Binding-site contacts:
Ligand atom C4 contacts residue LEU109 of chain 8.B at 4.3 Å (hydrophobic).
Ligand atom C7 contacts residue GLU134 of chain 5.B at 3.8 Å.
Ligand atom C9 contacts residue MET74 of chain 8.B at 4.0 Å (hydrophobic).
Ligand atom C11 contacts residue HIS138 of chain 5.B at 3.6 Å.
Ligand atom C9 contacts residue LEU73 of chain 8.B at 4.4 Å (hydrophobic).
Ligand atom C1 contacts residue VAL135 of chain 5.B at 4.1 Å (hydrophobic).
Ligand atom C2 contacts residue ASN106 of chain 8.B at 4.4 Å.
Ligand atom N8 contacts residue GLU134 of chain 5.B at 2.9 Å (salt-bridge).
Ligand atom C1 contacts residue LEU73 of chain 8.B at 4.2 Å (hydrophobic).
Ligand atom C4 contacts residue ALA75 of chain 8.B at 4.3 Å (hydrophobic).
Ligand atom N8 contacts residue HIS138 of chain 5.B at 4.3 Å.
Ligand atom O5 contacts residue ALA75 of chain 8.B at 3.1 Å (h-bond).
Ligand atom N10 contacts residue MET74 of chain 8.B at 2.9 Å (h-bond).
Ligand atom O5 contacts residue LEU73 of chain 8.B at 3.5 Å.
Ligand atom O5 contacts residue MET74 of chain 8.B at 3.1 Å.
Ligand atom C3 contacts residue GLU134 of chain 5.B at 3.9 Å.
Ligand atom O5 contacts residue LEU109 of chain 8.B at 4.0 Å.
Ligand atom C1 contacts residue LEU109 of chain 8.B at 3.9 Å (hydrophobic).
Ligand atom C4 contacts residue LEU73 of chain 8.B at 3.5 Å (hydrophobic).
Ligand atom C1 contacts residue ASN106 of chain 8.B at 3.1 Å.
Ligand atom C11 contacts residue GLU134 of chain 5.B at 4.3 Å.
Ligand atom C2 contacts residue LEU131 of chain 5.B at 4.1 Å (hydrophobic).
Ligand atom C3 contacts residue LEU131 of chain 5.B at 4.2 Å (hydrophobic).
Ligand atom C4 contacts residue MET74 of chain 8.B at 3.5 Å (hydrophobic).
Ligand atom C4 contacts residue ASN106 of chain 8.B at 3.2 Å.
Ligand atom C1 contacts residue MET105 of chain 8.B at 3.9 Å (hydrophobic).
Ligand atom C3 contacts residue VAL135 of chain 5.B at 3.9 Å (hydrophobic).
Ligand atom C2 contacts residue VAL135 of chain 5.B at 3.6 Å (hydrophobic).
Ligand atom C3 contacts residue LEU102 of chain 8.B at 4.2 Å (hydrophobic).
Ligand atom C9 contacts residue GLU134 of chain 5.B at 3.9 Å.
Ligand atom C11 contacts residue ASP72 of chain 8.B at 3.7 Å.
Ligand atom O5 contacts residue ASN106 of chain 8.B at 2.6 Å (h-bond).
Ligand atom C11 contacts residue MET74 of chain 8.B at 4.2 Å (hydrophobic).
Ligand atom C6 contacts residue LEU73 of chain 8.B at 3.5 Å (hydrophobic).
Ligand atom C9 contacts residue HIS138 of chain 5.B at 4.2 Å.
Ligand atom C7 contacts residue LEU73 of chain 8.B at 4.3 Å (hydrophobic).
Ligand atom N10 contacts residue LEU73 of chain 8.B at 3.6 Å.
Ligand atom C6 contacts residue MET74 of chain 8.B at 3.6 Å (hydrophobic).
Ligand atom C2 contacts residue MET105 of chain 8.B at 3.8 Å (hydrophobic).
Ligand atom C2 contacts residue LEU102 of chain 8.B at 4.2 Å (hydrophobic).

A protein and the small-molecule ligand that binds it are described below.
Small molecule (SMILES): Cc1nc2cccc(O)c2[nH]1

Sequence of chain 5.B:
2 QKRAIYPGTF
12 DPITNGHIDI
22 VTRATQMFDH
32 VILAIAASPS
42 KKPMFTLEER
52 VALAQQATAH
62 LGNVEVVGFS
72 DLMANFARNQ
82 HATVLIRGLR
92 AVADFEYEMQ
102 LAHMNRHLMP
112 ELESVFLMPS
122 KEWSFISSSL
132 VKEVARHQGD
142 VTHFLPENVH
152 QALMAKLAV

Sequence of chain 8.B:
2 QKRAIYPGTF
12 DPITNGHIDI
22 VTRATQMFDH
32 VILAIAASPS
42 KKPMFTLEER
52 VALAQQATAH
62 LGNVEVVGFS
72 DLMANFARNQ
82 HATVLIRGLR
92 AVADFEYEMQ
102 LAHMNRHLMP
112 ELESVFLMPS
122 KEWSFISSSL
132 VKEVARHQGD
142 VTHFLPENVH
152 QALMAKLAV